This protein binds this small molecule.
Small molecule (SMILES): N#Cc1cc(-c2n[nH]c(C3=CC(=O)NC(=O)C3)n2)cc(=O)[nH]1

Sequence of chain 1.A:
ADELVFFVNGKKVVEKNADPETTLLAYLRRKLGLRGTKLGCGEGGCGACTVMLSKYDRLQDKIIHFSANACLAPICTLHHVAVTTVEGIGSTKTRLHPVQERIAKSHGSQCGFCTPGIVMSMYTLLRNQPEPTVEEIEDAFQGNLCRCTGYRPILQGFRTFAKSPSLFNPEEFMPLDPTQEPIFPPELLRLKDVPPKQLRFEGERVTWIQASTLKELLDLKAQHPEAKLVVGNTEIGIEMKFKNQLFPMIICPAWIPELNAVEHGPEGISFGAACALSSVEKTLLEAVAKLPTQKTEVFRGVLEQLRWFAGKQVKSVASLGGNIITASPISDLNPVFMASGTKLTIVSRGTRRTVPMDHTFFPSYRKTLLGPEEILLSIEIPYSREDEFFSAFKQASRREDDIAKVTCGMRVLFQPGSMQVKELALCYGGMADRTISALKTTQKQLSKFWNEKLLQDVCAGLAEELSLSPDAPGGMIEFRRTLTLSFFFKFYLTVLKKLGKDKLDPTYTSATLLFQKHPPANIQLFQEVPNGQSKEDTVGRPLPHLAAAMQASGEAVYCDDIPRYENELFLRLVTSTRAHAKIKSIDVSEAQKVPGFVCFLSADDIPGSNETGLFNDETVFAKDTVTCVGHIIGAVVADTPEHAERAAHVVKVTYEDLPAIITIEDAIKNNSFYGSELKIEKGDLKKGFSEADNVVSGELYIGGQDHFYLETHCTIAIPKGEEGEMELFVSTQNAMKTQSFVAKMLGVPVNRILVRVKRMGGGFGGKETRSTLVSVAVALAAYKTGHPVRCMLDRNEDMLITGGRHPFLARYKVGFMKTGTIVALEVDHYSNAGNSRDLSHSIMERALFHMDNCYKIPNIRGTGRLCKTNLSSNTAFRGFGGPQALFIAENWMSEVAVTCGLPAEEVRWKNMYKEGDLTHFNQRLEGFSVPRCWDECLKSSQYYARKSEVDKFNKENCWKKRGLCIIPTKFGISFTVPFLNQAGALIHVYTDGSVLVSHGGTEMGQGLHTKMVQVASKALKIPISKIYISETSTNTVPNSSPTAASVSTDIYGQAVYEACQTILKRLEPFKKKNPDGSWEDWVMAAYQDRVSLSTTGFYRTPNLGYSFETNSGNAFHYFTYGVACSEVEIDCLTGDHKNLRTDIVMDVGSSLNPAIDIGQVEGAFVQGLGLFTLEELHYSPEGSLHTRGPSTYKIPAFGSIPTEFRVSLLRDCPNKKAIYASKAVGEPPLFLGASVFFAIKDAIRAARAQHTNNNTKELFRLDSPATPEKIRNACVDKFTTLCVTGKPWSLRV

Binding-site contacts:
Ligand atom NAA contacts residue ALA1079 of chain 1.A at 2.7 Å (h-bond).
Ligand atom CAS contacts residue LEU1014 of chain 1.A at 3.5 Å (hydrophobic).
Ligand atom OAD contacts residue PHE914 of chain 1.A at 3.5 Å.
Ligand atom CAG contacts residue LEU1014 of chain 1.A at 3.6 Å (hydrophobic).
Ligand atom NAL contacts residue PHE914 of chain 1.A at 3.2 Å.
Ligand atom NAM contacts residue LEU873 of chain 1.A at 3.7 Å.
Ligand atom CAE contacts residue GLU1261 of chain 1.A at 3.8 Å.
Ligand atom CAU contacts residue LEU873 of chain 1.A at 3.2 Å (hydrophobic).
Ligand atom NAA contacts residue ALA1078 of chain 1.A at 3.8 Å.
Ligand atom CAE contacts residue GLU802 of chain 1.A at 3.4 Å.
Ligand atom CAF contacts residue SER876 of chain 1.A at 3.6 Å.
Ligand atom CAI contacts residue PHE914 of chain 1.A at 3.3 Å (hydrophobic).
Ligand atom CAV contacts residue PHE1009 of chain 1.A at 3.6 Å (hydrophobic).
Ligand atom NAJ contacts residue LEU873 of chain 1.A at 3.2 Å.
Ligand atom CAE contacts residue ALA1079 of chain 1.A at 3.1 Å (hydrophobic).
Ligand atom NAA contacts residue MOS1 of chain 1.I at 2.3 Å.
Ligand atom CAE contacts residue ALA1078 of chain 1.A at 3.8 Å (hydrophobic).
Ligand atom NAA contacts residue GLU1261 of chain 1.A at 3.0 Å (salt-bridge).
Ligand atom CAH contacts residue PHE914 of chain 1.A at 3.2 Å (hydrophobic).
Ligand atom CAT contacts residue PHE1009 of chain 1.A at 3.6 Å (hydrophobic).
Ligand atom CAR contacts residue PHE914 of chain 1.A at 3.1 Å (hydrophobic).
Ligand atom CAE contacts residue PHE914 of chain 1.A at 3.7 Å (hydrophobic).
Ligand atom CAQ contacts residue PHE914 of chain 1.A at 3.2 Å (hydrophobic).
Ligand atom OAB contacts residue SER876 of chain 1.A at 3.4 Å (h-bond).
Ligand atom CAI contacts residue GLU802 of chain 1.A at 3.3 Å.
Ligand atom CAE contacts residue MOS1 of chain 1.I at 2.9 Å.
Ligand atom OAC contacts residue LEU648 of chain 1.A at 3.4 Å.
Ligand atom NAA contacts residue MTE1 of chain 1.H at 3.1 Å (h-bond).
Ligand atom CAV contacts residue PHE914 of chain 1.A at 3.6 Å (hydrophobic).
Ligand atom CAT contacts residue PHE914 of chain 1.A at 3.2 Å (hydrophobic).
Ligand atom CAQ contacts residue ARG880 of chain 1.A at 3.7 Å.
Ligand atom CAS contacts residue LEU873 of chain 1.A at 3.5 Å (hydrophobic).
Ligand atom OAD contacts residue ARG880 of chain 1.A at 2.5 Å (salt-bridge).
Ligand atom CAH contacts residue PHE1009 of chain 1.A at 3.8 Å (hydrophobic).
Ligand atom CAR contacts residue ALA1079 of chain 1.A at 3.7 Å (hydrophobic).
Ligand atom NAJ contacts residue GLU802 of chain 1.A at 2.8 Å (salt-bridge).
Ligand atom CAV contacts residue GLU802 of chain 1.A at 3.4 Å.
Ligand atom CAU contacts residue LEU1014 of chain 1.A at 3.6 Å (hydrophobic).
Ligand atom NAL contacts residue ALA1079 of chain 1.A at 3.6 Å.
Ligand atom NAN contacts residue GLU802 of chain 1.A at 2.2 Å (salt-bridge).